Binding-site contacts:
Ligand atom C7 contacts residue GLN100 of chain 1.M at 4.1 Å.
Ligand atom C4 contacts residue ASN122 of chain 1.M at 4.2 Å.
Ligand atom O3 contacts residue GLN100 of chain 1.M at 4.3 Å.
Ligand atom C3 contacts residue ASN122 of chain 1.M at 3.8 Å.
Ligand atom C5 contacts residue ASN122 of chain 1.M at 3.7 Å.
Ligand atom C8 contacts residue SER120 of chain 1.M at 3.2 Å.
Ligand atom C7 contacts residue SER120 of chain 1.M at 4.4 Å.
Ligand atom C8 contacts residue PHE121 of chain 1.M at 3.9 Å (hydrophobic).
Ligand atom O7 contacts residue ASN122 of chain 1.M at 4.1 Å.
Ligand atom C7 contacts residue ASN122 of chain 1.M at 3.7 Å.
Ligand atom C1 contacts residue ASN122 of chain 1.M at 1.4 Å.
Ligand atom C8 contacts residue GLN100 of chain 1.M at 3.6 Å.
Ligand atom C2 contacts residue ASN122 of chain 1.M at 2.5 Å.
Ligand atom N2 contacts residue ASN122 of chain 1.M at 2.9 Å (h-bond).
Ligand atom O7 contacts residue THR98 of chain 1.M at 4.3 Å.
Ligand atom O5 contacts residue ASN122 of chain 1.M at 2.4 Å (h-bond).
Ligand atom O7 contacts residue GLN100 of chain 1.M at 4.0 Å.

A small-molecule ligand and the protein it binds are described below.
Small molecule (SMILES): CC(=O)N[C@@H]1[C@@H](O)[C@H](O)[C@@H](CO)O[C@H]1O

Sequence of chain 1.M:
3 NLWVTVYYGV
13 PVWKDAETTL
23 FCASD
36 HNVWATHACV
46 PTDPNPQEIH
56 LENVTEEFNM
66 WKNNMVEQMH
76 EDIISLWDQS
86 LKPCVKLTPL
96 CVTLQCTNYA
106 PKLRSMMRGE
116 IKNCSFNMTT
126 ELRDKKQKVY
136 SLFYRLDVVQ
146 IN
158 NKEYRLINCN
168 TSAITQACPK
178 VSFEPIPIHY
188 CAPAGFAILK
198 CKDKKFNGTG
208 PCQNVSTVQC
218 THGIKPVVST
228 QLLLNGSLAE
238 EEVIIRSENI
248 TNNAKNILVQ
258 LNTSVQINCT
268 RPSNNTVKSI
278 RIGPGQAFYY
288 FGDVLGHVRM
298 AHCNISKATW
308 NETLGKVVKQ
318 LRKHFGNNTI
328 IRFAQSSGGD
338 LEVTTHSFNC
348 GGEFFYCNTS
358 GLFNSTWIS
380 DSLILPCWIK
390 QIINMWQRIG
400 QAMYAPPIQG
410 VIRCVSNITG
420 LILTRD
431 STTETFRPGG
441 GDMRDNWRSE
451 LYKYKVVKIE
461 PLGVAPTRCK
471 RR